Binding-site contacts:
Ligand atom CA contacts residue GLU12 of chain 2.A at 3.6 Å.
Ligand atom CG contacts residue ALA9 of chain 2.A at 3.7 Å (hydrophobic).
Ligand atom N contacts residue GLU12 of chain 2.A at 3.3 Å (salt-bridge).
Ligand atom CG contacts residue GLY8 of chain 2.A at 3.8 Å.
Ligand atom CA contacts residue GLY8 of chain 2.A at 4.3 Å.
Ligand atom CD contacts residue GLU12 of chain 2.A at 4.1 Å.
Ligand atom CB contacts residue ALA9 of chain 2.A at 4.0 Å (hydrophobic).
Ligand atom CB contacts residue GLY8 of chain 2.A at 3.6 Å.

A small-molecule ligand and the protein it binds are described below.
Small molecule (SMILES): O=C(O)[C@@H]1CCCN1

Sequence of chain 2.A:
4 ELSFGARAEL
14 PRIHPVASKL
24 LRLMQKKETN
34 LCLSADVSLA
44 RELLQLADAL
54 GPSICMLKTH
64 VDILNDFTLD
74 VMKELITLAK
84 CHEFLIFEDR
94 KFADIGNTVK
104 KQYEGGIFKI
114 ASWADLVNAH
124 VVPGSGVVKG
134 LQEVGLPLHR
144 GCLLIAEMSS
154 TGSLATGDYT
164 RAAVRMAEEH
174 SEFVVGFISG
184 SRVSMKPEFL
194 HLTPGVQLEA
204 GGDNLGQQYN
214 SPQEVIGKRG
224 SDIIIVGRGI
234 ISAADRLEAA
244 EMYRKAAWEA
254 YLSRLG